The protein below binds the small molecule below.
Small molecule (SMILES): CC(C)(CSc1ccccc1)Nc1ccc(S(=O)(=O)NC(=O)c2ccc(N3CCN(Cc4ccccc4-c4ccccc4)CC3)cc2)cc1[N+](=O)[O-]

Sequence of chain 1.A:
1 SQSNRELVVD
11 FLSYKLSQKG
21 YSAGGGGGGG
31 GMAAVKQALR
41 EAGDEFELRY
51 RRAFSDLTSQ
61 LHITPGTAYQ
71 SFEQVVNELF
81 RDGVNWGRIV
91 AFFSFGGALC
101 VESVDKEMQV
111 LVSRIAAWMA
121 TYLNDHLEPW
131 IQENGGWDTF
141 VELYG

Binding-site contacts:
Ligand atom C contacts residue TYR50 of chain 1.A at 3.0 Å (hydrophobic).
Ligand atom C3 contacts residue GLY87 of chain 1.A at 3.8 Å.
Ligand atom O1 contacts residue GLY87 of chain 1.A at 3.6 Å.
Ligand atom C36 contacts residue VAL75 of chain 1.A at 3.3 Å (hydrophobic).
Ligand atom C13 contacts residue GLY87 of chain 1.A at 3.5 Å.
Ligand atom C31 contacts residue ALA53 of chain 1.A at 3.1 Å (hydrophobic).
Ligand atom C23 contacts residue GLY87 of chain 1.A at 3.8 Å.
Ligand atom C37 contacts residue LEU57 of chain 1.A at 3.2 Å (hydrophobic).
Ligand atom C11 contacts residue TYR50 of chain 1.A at 3.1 Å (hydrophobic).
Ligand atom S1 contacts residue GLU45 of chain 1.A at 3.6 Å.
Ligand atom C28 contacts residue PHE46 of chain 1.A at 3.8 Å (hydrophobic).
Ligand atom C1 contacts residue ARG88 of chain 1.A at 3.9 Å.
Ligand atom C35 contacts residue LEU79 of chain 1.A at 3.2 Å (hydrophobic).
Ligand atom O4 contacts residue TYR144 of chain 1.A at 3.3 Å.
Ligand atom C23 contacts residue PHE46 of chain 1.A at 3.8 Å (hydrophobic).
Ligand atom C24 contacts residue GLY87 of chain 1.A at 3.6 Å.
Ligand atom C29 contacts residue PHE46 of chain 1.A at 3.1 Å (hydrophobic).
Ligand atom O3 contacts residue TRP86 of chain 1.A at 3.4 Å (h-bond).
Ligand atom C30 contacts residue PHE46 of chain 1.A at 3.7 Å (hydrophobic).
Ligand atom C32 contacts residue ALA53 of chain 1.A at 3.9 Å (hydrophobic).
Ligand atom C38 contacts residue LEU57 of chain 1.A at 3.2 Å (hydrophobic).
Ligand atom C34 contacts residue LEU79 of chain 1.A at 3.2 Å (hydrophobic).
Ligand atom C39 contacts residue LEU57 of chain 1.A at 3.7 Å (hydrophobic).
Ligand atom C14 contacts residue TYR144 of chain 1.A at 3.3 Å (hydrophobic).
Ligand atom C36 contacts residue LEU57 of chain 1.A at 3.7 Å (hydrophobic).
Ligand atom C15 contacts residue TYR144 of chain 1.A at 3.5 Å (hydrophobic).
Ligand atom C1 contacts residue TYR50 of chain 1.A at 3.9 Å (hydrophobic).
Ligand atom N1 contacts residue GLY87 of chain 1.A at 3.5 Å.
Ligand atom O3 contacts residue TYR144 of chain 1.A at 3.9 Å.
Ligand atom C2 contacts residue ARG88 of chain 1.A at 3.5 Å.
Ligand atom N4 contacts residue TYR144 of chain 1.A at 3.6 Å.
Ligand atom C24 contacts residue PHE46 of chain 1.A at 3.8 Å (hydrophobic).
Ligand atom C29 contacts residue ALA53 of chain 1.A at 3.6 Å (hydrophobic).
Ligand atom C36 contacts residue LEU79 of chain 1.A at 3.9 Å (hydrophobic).
Ligand atom C39 contacts residue LEU79 of chain 1.A at 3.5 Å (hydrophobic).
Ligand atom C13 contacts residue TYR144 of chain 1.A at 3.5 Å (hydrophobic).
Ligand atom C30 contacts residue ALA53 of chain 1.A at 2.9 Å (hydrophobic).
Ligand atom N3 contacts residue TYR144 of chain 1.A at 3.3 Å.
Ligand atom O3 contacts residue GLY87 of chain 1.A at 3.5 Å.
Ligand atom C5 contacts residue TYR50 of chain 1.A at 3.7 Å (hydrophobic).